Sequence of chain 1.C:
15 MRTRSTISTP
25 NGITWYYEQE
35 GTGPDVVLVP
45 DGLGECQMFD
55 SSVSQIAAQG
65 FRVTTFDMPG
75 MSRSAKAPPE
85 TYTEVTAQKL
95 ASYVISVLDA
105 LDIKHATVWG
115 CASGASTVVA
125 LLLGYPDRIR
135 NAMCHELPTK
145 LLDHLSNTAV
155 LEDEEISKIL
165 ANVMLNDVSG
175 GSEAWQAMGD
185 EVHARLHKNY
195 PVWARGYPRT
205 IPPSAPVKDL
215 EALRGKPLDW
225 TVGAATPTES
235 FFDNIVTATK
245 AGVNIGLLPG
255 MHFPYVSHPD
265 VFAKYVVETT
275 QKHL

Binding-site contacts:
Ligand atom C4P contacts residue LEU149 of chain 1.C at 4.0 Å (hydrophobic).
Ligand atom C11 contacts residue ASP45 of chain 1.C at 3.3 Å.
Ligand atom O12 contacts residue ASP45 of chain 1.C at 4.0 Å.
Ligand atom C3 contacts residue ILE205 of chain 1.C at 3.7 Å (hydrophobic).
Ligand atom O12 contacts residue TRP197 of chain 1.C at 4.0 Å.
Ligand atom O12 contacts residue ALA116 of chain 1.C at 3.2 Å.
Ligand atom O2 contacts residue GLY46 of chain 1.C at 3.4 Å.
Ligand atom C6 contacts residue TRP197 of chain 1.C at 4.0 Å (hydrophobic).
Ligand atom C4 contacts residue PRO202 of chain 1.C at 4.0 Å (hydrophobic).
Ligand atom C9P contacts residue MET168 of chain 1.C at 3.5 Å (hydrophobic).
Ligand atom C6 contacts residue PRO142 of chain 1.C at 4.0 Å (hydrophobic).
Ligand atom C3 contacts residue TYR201 of chain 1.C at 4.0 Å (hydrophobic).
Ligand atom O12 contacts residue SER117 of chain 1.C at 3.5 Å (h-bond).
Ligand atom O4 contacts residue PRO206 of chain 1.C at 3.1 Å.
Ligand atom C1 contacts residue ALA116 of chain 1.C at 4.0 Å (hydrophobic).
Ligand atom O6P contacts residue LEU149 of chain 1.C at 3.4 Å.
Ligand atom C5 contacts residue PRO142 of chain 1.C at 3.5 Å (hydrophobic).
Ligand atom O4 contacts residue ILE205 of chain 1.C at 3.7 Å.
Ligand atom C8P contacts residue HIS256 of chain 1.C at 3.9 Å.
Ligand atom C8P contacts residue MET168 of chain 1.C at 3.9 Å (hydrophobic).
Ligand atom C4 contacts residue PRO142 of chain 1.C at 3.8 Å (hydrophobic).
Ligand atom C11 contacts residue TRP197 of chain 1.C at 3.5 Å (hydrophobic).
Ligand atom O2 contacts residue TRP197 of chain 1.C at 3.0 Å (h-bond).
Ligand atom O10 contacts residue TRP197 of chain 1.C at 3.7 Å.
Ligand atom O12 contacts residue GLY46 of chain 1.C at 3.0 Å (h-bond).
Ligand atom O4 contacts residue PRO142 of chain 1.C at 3.9 Å.
Ligand atom C12 contacts residue TRP197 of chain 1.C at 3.8 Å (hydrophobic).
Ligand atom C10 contacts residue ASP45 of chain 1.C at 3.7 Å.
Ligand atom C4 contacts residue ILE205 of chain 1.C at 4.0 Å (hydrophobic).
Ligand atom C3P contacts residue PHE235 of chain 1.C at 3.3 Å (hydrophobic).
Ligand atom O4 contacts residue PRO202 of chain 1.C at 3.4 Å.
Ligand atom O2 contacts residue SER117 of chain 1.C at 3.3 Å (h-bond).
Ligand atom C11 contacts residue LEU47 of chain 1.C at 3.9 Å (hydrophobic).
Ligand atom C12 contacts residue ALA116 of chain 1.C at 3.4 Å (hydrophobic).
Ligand atom C7P contacts residue VAL172 of chain 1.C at 4.0 Å (hydrophobic).
Ligand atom C1 contacts residue TRP197 of chain 1.C at 3.5 Å (hydrophobic).
Ligand atom C2 contacts residue TRP197 of chain 1.C at 3.6 Å (hydrophobic).
Ligand atom O2 contacts residue TYR201 of chain 1.C at 3.6 Å.
Ligand atom O10 contacts residue HIS256 of chain 1.C at 3.8 Å.
Ligand atom C7P contacts residue MET168 of chain 1.C at 3.5 Å (hydrophobic).

This small molecule binds to this protein.
Small molecule (SMILES): C[C@H]1CCCC(=O)CCC/C=C/c2cc(O)cc(O)c2C(=O)O1